Binding-site contacts:
Ligand atom C contacts residue GLU384 of chain 1.A at 4.0 Å.
Ligand atom CA contacts residue GLU384 of chain 1.A at 3.8 Å.
Ligand atom OXT contacts residue GLU384 of chain 1.A at 4.1 Å.
Ligand atom N contacts residue GLU384 of chain 1.A at 2.8 Å (salt-bridge).

Sequence of chain 1.A:
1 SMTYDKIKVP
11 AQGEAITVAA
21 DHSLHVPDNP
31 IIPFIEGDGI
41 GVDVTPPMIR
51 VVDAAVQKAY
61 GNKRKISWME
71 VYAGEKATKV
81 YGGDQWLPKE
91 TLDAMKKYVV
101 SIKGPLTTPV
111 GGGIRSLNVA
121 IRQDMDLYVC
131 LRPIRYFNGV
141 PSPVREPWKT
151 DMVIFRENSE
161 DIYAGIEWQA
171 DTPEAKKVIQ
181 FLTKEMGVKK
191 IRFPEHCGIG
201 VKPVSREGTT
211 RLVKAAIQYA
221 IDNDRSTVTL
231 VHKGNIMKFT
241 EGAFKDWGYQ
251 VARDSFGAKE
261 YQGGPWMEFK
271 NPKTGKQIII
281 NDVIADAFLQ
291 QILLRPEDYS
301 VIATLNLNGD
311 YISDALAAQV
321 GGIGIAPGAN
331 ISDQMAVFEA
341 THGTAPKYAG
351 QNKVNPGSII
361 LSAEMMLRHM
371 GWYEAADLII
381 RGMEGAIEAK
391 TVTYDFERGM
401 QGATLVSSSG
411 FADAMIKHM

This protein binds this small molecule.
Small molecule (SMILES): NCC(=O)O